Binding-site contacts:
Ligand atom N2 contacts residue ASN343 of chain 1.A at 3.2 Å (h-bond).
Ligand atom O7 contacts residue PHE338 of chain 1.A at 3.8 Å.
Ligand atom C8 contacts residue PHE338 of chain 1.A at 3.2 Å (hydrophobic).
Ligand atom C2 contacts residue ASN343 of chain 1.A at 2.6 Å.
Ligand atom O7 contacts residue GLY339 of chain 1.A at 3.4 Å.
Ligand atom C4 contacts residue ASN343 of chain 1.A at 4.2 Å.
Ligand atom C1 contacts residue ASN343 of chain 1.A at 1.5 Å.
Ligand atom C7 contacts residue PHE342 of chain 1.A at 4.2 Å (hydrophobic).
Ligand atom O6 contacts residue ASN343 of chain 1.A at 4.5 Å.
Ligand atom C7 contacts residue PHE338 of chain 1.A at 3.8 Å (hydrophobic).
Ligand atom C7 contacts residue GLY339 of chain 1.A at 4.2 Å.
Ligand atom O5 contacts residue ASN343 of chain 1.A at 2.2 Å (h-bond).
Ligand atom N2 contacts residue PHE342 of chain 1.A at 4.5 Å.
Ligand atom O7 contacts residue ASN343 of chain 1.A at 3.2 Å (h-bond).
Ligand atom C8 contacts residue LEU368 of chain 1.A at 4.1 Å (hydrophobic).
Ligand atom C5 contacts residue ASN343 of chain 1.A at 3.6 Å.
Ligand atom C8 contacts residue GLY339 of chain 1.A at 3.9 Å.
Ligand atom C7 contacts residue ASN343 of chain 1.A at 3.4 Å.
Ligand atom C8 contacts residue PHE342 of chain 1.A at 3.7 Å (hydrophobic).
Ligand atom C3 contacts residue ASN343 of chain 1.A at 3.9 Å.

The small molecule below binds the protein below.
Small molecule (SMILES): CC(=O)N[C@@H]1[C@@H](O)[C@H](O)[C@@H](CO)O[C@H]1O

Sequence of chain 1.A:
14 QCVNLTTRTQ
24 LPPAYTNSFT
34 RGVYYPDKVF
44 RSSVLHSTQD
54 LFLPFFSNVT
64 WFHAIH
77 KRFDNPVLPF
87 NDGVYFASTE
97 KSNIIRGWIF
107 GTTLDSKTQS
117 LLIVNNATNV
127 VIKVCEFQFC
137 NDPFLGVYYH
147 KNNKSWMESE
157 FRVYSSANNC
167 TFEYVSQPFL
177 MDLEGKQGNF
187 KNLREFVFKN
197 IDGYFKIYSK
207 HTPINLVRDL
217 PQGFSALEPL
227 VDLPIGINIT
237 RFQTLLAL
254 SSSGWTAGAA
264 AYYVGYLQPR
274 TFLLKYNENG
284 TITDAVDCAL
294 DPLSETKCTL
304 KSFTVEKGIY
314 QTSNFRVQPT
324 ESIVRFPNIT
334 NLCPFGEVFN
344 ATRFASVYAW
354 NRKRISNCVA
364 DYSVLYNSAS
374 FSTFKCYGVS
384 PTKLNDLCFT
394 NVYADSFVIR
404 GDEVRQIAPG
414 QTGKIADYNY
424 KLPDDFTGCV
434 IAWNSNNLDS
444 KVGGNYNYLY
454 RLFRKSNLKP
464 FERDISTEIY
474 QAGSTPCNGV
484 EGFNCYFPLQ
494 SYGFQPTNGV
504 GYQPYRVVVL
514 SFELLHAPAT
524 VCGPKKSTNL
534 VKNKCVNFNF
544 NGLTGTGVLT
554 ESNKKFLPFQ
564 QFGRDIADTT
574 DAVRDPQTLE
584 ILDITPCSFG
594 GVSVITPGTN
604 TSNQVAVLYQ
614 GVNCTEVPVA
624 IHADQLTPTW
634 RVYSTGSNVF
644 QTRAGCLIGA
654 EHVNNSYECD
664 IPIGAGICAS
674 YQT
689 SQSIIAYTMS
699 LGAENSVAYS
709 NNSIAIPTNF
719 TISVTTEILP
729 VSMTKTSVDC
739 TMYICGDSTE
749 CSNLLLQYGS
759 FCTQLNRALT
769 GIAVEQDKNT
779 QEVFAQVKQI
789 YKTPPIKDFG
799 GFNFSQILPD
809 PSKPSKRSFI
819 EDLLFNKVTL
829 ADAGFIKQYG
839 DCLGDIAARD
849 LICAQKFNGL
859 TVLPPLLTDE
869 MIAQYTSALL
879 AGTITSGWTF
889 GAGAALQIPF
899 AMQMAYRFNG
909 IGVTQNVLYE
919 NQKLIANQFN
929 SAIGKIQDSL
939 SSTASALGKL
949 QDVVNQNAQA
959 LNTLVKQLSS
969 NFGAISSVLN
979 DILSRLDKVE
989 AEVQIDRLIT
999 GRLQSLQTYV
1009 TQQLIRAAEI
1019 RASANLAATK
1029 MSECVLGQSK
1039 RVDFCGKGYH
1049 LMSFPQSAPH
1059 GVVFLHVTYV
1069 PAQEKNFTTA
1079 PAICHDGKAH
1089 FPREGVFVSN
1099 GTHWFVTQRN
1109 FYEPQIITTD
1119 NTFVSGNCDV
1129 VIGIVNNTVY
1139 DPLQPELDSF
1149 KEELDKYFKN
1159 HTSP